A protein and the small-molecule ligand that binds it are described below.
Small molecule (SMILES): CC(=O)N[C@@H]1[C@@H](O)[C@H](O)[C@@H](CO)O[C@H]1O

Binding-site contacts:
Ligand atom C3 contacts residue ASN226 of chain 1.B at 3.8 Å.
Ligand atom C5 contacts residue GLN205 of chain 1.B at 4.4 Å.
Ligand atom C1 contacts residue GLN205 of chain 1.B at 3.9 Å.
Ligand atom C8 contacts residue GLN205 of chain 1.B at 4.2 Å.
Ligand atom O6 contacts residue TRP156 of chain 1.B at 3.4 Å.
Ligand atom C5 contacts residue ASN226 of chain 1.B at 3.6 Å.
Ligand atom O7 contacts residue ASN226 of chain 1.B at 3.7 Å.
Ligand atom C7 contacts residue GLN205 of chain 1.B at 4.1 Å.
Ligand atom N2 contacts residue GLN205 of chain 1.B at 3.0 Å (h-bond).
Ligand atom C6 contacts residue GLN203 of chain 1.B at 3.8 Å.
Ligand atom C6 contacts residue TRP156 of chain 1.B at 4.2 Å (hydrophobic).
Ligand atom C5 contacts residue GLN203 of chain 1.B at 4.0 Å.
Ligand atom O5 contacts residue GLN203 of chain 1.B at 3.3 Å (h-bond).
Ligand atom C2 contacts residue GLN205 of chain 1.B at 3.7 Å.
Ligand atom C8 contacts residue THR224 of chain 1.B at 3.8 Å.
Ligand atom C4 contacts residue ASN226 of chain 1.B at 4.1 Å.
Ligand atom C1 contacts residue ASN226 of chain 1.B at 1.4 Å.
Ligand atom O5 contacts residue ASN226 of chain 1.B at 2.3 Å (h-bond).
Ligand atom C1 contacts residue GLN203 of chain 1.B at 4.0 Å.
Ligand atom O6 contacts residue GLN203 of chain 1.B at 3.5 Å (h-bond).
Ligand atom C8 contacts residue GLN225 of chain 1.B at 4.0 Å.
Ligand atom N2 contacts residue ASN226 of chain 1.B at 3.1 Å (h-bond).
Ligand atom C2 contacts residue ASN226 of chain 1.B at 2.5 Å.
Ligand atom C3 contacts residue GLN205 of chain 1.B at 3.7 Å.
Ligand atom C7 contacts residue ASN226 of chain 1.B at 3.7 Å.

Sequence of chain 1.B:
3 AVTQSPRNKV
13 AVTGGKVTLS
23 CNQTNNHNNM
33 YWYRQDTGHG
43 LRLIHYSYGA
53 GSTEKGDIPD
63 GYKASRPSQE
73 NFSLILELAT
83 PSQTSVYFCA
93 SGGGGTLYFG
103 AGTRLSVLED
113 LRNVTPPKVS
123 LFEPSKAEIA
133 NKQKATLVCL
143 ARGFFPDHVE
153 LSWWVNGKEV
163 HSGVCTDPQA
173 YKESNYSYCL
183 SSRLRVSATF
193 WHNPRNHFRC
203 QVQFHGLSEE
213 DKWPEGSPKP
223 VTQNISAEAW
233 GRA